The small molecule below binds the protein below.
Small molecule (SMILES): CC(=O)N[C@H]1[C@H](O[C@H]2[C@H](O)[C@@H](NC(C)=O)CO[C@@H]2CO)O[C@H](CO)[C@@H](O)[C@@H]1O

Binding-site contacts:
Ligand atom C8 contacts residue ASN125 of chain 1.E at 3.6 Å.
Ligand atom O6 contacts residue LYS134 of chain 1.E at 4.4 Å.
Ligand atom C4 contacts residue ASN125 of chain 1.E at 4.2 Å.
Ligand atom C1 contacts residue ASN125 of chain 1.E at 1.4 Å.
Ligand atom C3 contacts residue ASN125 of chain 1.E at 3.8 Å.
Ligand atom C6 contacts residue LYS134 of chain 1.E at 4.4 Å.
Ligand atom O5 contacts residue ASN125 of chain 1.E at 2.3 Å (h-bond).
Ligand atom C2 contacts residue ASN125 of chain 1.E at 2.5 Å.
Ligand atom N2 contacts residue ASN125 of chain 1.E at 3.0 Å (h-bond).
Ligand atom O7 contacts residue ASN125 of chain 1.E at 4.4 Å.
Ligand atom C7 contacts residue ASN125 of chain 1.E at 3.5 Å.
Ligand atom C5 contacts residue ASN125 of chain 1.E at 3.6 Å.

Sequence of chain 1.E:
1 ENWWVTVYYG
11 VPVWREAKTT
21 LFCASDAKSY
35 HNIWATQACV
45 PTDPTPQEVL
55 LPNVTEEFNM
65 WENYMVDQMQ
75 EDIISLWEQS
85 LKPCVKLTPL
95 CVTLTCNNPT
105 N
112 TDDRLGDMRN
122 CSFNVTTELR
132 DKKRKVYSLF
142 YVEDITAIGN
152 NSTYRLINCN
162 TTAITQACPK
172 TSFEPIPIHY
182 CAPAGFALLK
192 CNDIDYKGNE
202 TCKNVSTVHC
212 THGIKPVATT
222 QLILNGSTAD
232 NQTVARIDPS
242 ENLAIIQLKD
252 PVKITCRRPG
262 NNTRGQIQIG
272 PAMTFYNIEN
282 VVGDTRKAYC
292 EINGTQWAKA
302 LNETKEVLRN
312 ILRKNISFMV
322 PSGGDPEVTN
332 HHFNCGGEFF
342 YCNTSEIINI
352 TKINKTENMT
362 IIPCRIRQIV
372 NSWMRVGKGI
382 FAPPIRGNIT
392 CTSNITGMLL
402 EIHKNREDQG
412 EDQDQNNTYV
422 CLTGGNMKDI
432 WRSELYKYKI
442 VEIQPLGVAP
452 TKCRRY